Sequence of chain 5.E:
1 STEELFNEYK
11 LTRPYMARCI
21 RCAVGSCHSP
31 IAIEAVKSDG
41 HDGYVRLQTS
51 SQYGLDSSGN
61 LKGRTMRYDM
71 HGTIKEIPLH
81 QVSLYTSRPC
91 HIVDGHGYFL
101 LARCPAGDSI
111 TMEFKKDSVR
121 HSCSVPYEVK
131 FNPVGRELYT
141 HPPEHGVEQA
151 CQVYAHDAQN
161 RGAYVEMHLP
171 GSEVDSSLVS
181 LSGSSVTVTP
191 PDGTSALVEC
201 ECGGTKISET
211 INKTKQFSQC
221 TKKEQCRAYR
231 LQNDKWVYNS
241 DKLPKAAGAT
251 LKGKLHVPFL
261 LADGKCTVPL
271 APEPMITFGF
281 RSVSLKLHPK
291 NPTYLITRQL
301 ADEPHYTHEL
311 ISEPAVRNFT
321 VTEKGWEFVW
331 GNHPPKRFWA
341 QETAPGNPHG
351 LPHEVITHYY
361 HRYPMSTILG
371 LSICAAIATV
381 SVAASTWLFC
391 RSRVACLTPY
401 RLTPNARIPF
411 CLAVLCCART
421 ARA

A protein and the small-molecule ligand that binds it are described below.
Small molecule (SMILES): CC(=O)N[C@@H]1[C@@H](O)[C@H](O)[C@@H](CO)O[C@H]1O

Binding-site contacts:
Ligand atom C6 contacts residue SER284 of chain 5.E at 3.2 Å.
Ligand atom C6 contacts residue ASN318 of chain 5.E at 3.3 Å.
Ligand atom O6 contacts residue ASN318 of chain 5.E at 3.3 Å.
Ligand atom O5 contacts residue SER284 of chain 5.E at 4.4 Å.
Ligand atom O6 contacts residue SER284 of chain 5.E at 2.9 Å (h-bond).
Ligand atom O4 contacts residue ASN318 of chain 5.E at 4.4 Å.
Ligand atom C5 contacts residue SER284 of chain 5.E at 4.5 Å.